Sequence of chain 1.A:
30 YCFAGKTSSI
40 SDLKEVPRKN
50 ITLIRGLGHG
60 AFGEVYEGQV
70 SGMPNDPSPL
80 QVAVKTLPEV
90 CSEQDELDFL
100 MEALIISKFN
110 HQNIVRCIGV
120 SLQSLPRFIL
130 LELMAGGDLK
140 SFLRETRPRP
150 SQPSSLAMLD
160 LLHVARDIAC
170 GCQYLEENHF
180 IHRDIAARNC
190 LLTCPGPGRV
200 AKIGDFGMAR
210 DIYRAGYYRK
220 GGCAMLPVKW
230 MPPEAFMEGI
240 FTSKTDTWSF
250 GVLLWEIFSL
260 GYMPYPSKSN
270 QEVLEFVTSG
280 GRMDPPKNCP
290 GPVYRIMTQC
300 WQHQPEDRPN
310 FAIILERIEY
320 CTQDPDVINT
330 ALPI

Binding-site contacts:
Ligand atom C14 contacts residue LYS84 of chain 1.A at 3.7 Å.
Ligand atom C20 contacts residue LEU56 of chain 1.A at 3.8 Å (hydrophobic).
Ligand atom C6 contacts residue LEU190 of chain 1.A at 3.8 Å (hydrophobic).
Ligand atom C15 contacts residue LYS84 of chain 1.A at 3.4 Å.
Ligand atom O4 contacts residue GLY57 of chain 1.A at 3.9 Å.
Ligand atom N1 contacts residue ALA82 of chain 1.A at 3.4 Å.
Ligand atom C7 contacts residue LEU190 of chain 1.A at 3.8 Å (hydrophobic).
Ligand atom C15 contacts residue ASP204 of chain 1.A at 3.8 Å.
Ligand atom C4 contacts residue MET133 of chain 1.A at 3.4 Å (hydrophobic).
Ligand atom C26 contacts residue HIS58 of chain 1.A at 3.6 Å.
Ligand atom C19 contacts residue LEU190 of chain 1.A at 3.9 Å (hydrophobic).
Ligand atom C28 contacts residue ASP137 of chain 1.A at 3.2 Å.
Ligand atom C17 contacts residue VAL64 of chain 1.A at 3.7 Å (hydrophobic).
Ligand atom O6 contacts residue LEU190 of chain 1.A at 3.7 Å.
Ligand atom C2 contacts residue GLY136 of chain 1.A at 3.8 Å.
Ligand atom C26 contacts residue GLY59 of chain 1.A at 3.7 Å.
Ligand atom O6 contacts residue ASP137 of chain 1.A at 3.5 Å.
Ligand atom C23 contacts residue ASP137 of chain 1.A at 3.8 Å.
Ligand atom C1 contacts residue LEU56 of chain 1.A at 3.5 Å (hydrophobic).
Ligand atom C8 contacts residue MET133 of chain 1.A at 3.6 Å (hydrophobic).
Ligand atom C9 contacts residue LEU190 of chain 1.A at 3.5 Å (hydrophobic).
Ligand atom O5 contacts residue LEU132 of chain 1.A at 3.6 Å.
Ligand atom C3 contacts residue LEU56 of chain 1.A at 3.6 Å (hydrophobic).
Ligand atom O5 contacts residue ALA82 of chain 1.A at 3.8 Å.
Ligand atom C2 contacts residue LEU56 of chain 1.A at 3.8 Å (hydrophobic).
Ligand atom C3 contacts residue MET133 of chain 1.A at 3.4 Å (hydrophobic).
Ligand atom C4 contacts residue LEU56 of chain 1.A at 3.4 Å (hydrophobic).
Ligand atom N1 contacts residue GLU131 of chain 1.A at 2.9 Å (salt-bridge).
Ligand atom C10 contacts residue LEU190 of chain 1.A at 3.5 Å (hydrophobic).
Ligand atom N4 contacts residue ASP137 of chain 1.A at 3.0 Å (salt-bridge).
Ligand atom C27 contacts residue ARG187 of chain 1.A at 3.5 Å.
Ligand atom C5 contacts residue LEU56 of chain 1.A at 3.8 Å (hydrophobic).
Ligand atom C8 contacts residue GLU131 of chain 1.A at 3.8 Å.
Ligand atom O5 contacts residue MET133 of chain 1.A at 2.6 Å (h-bond).
Ligand atom C24 contacts residue ASP137 of chain 1.A at 3.4 Å.
Ligand atom C27 contacts residue LEU190 of chain 1.A at 3.7 Å (hydrophobic).
Ligand atom C8 contacts residue ALA82 of chain 1.A at 3.6 Å (hydrophobic).
Ligand atom N1 contacts residue MET133 of chain 1.A at 3.8 Å.
Ligand atom N2 contacts residue VAL64 of chain 1.A at 3.7 Å.
Ligand atom C11 contacts residue LEU190 of chain 1.A at 3.8 Å (hydrophobic).

This protein binds this small molecule.
Small molecule (SMILES): CN[C@@H]1C[C@H]2O[C@@](C)([C@@H]1OC)n1c3ccccc3c3c4c(c5c6ccccc6n2c5c31)C(=O)NC4